Binding-site contacts:
Ligand atom N05 contacts residue VAL239 of chain 1.A at 3.7 Å.
Ligand atom O15 contacts residue ASP198 of chain 1.A at 3.8 Å.
Ligand atom C24 contacts residue ALA222 of chain 1.A at 3.9 Å (hydrophobic).
Ligand atom C16 contacts residue ALA238 of chain 1.A at 3.8 Å (hydrophobic).
Ligand atom O15 contacts residue GLY175 of chain 1.A at 3.5 Å.
Ligand atom O21 contacts residue SER220 of chain 1.A at 2.8 Å (h-bond).
Ligand atom C07 contacts residue VAL239 of chain 1.A at 3.9 Å (hydrophobic).
Ligand atom N05 contacts residue GLY175 of chain 1.A at 3.8 Å.
Ligand atom C02 contacts residue SER220 of chain 1.A at 3.9 Å.
Ligand atom C09 contacts residue ILE199 of chain 1.A at 4.0 Å (hydrophobic).
Ligand atom C04 contacts residue ILE174 of chain 1.A at 3.8 Å (hydrophobic).
Ligand atom N08 contacts residue VAL239 of chain 1.A at 3.8 Å.
Ligand atom O19 contacts residue ILE199 of chain 1.A at 3.8 Å.
Ligand atom N01 contacts residue LEU249 of chain 1.A at 3.8 Å.
Ligand atom O19 contacts residue ASP198 of chain 1.A at 2.7 Å (salt-bridge).
Ligand atom O18 contacts residue LYS203 of chain 1.A at 3.7 Å.
Ligand atom O18 contacts residue ASP198 of chain 1.A at 2.9 Å (salt-bridge).
Ligand atom O17 contacts residue GLY177 of chain 1.A at 3.9 Å.
Ligand atom C04 contacts residue LEU197 of chain 1.A at 3.8 Å (hydrophobic).
Ligand atom N05 contacts residue LEU197 of chain 1.A at 3.9 Å.
Ligand atom C23 contacts residue LEU249 of chain 1.A at 2.8 Å (hydrophobic).
Ligand atom N08 contacts residue ILE199 of chain 1.A at 3.9 Å.
Ligand atom C13 contacts residue ASP198 of chain 1.A at 3.7 Å.
Ligand atom C20 contacts residue SER220 of chain 1.A at 3.9 Å.
Ligand atom C14 contacts residue ASP198 of chain 1.A at 3.8 Å.
Ligand atom C16 contacts residue VAL239 of chain 1.A at 3.8 Å (hydrophobic).
Ligand atom C16 contacts residue LEU240 of chain 1.A at 3.5 Å (hydrophobic).
Ligand atom C04 contacts residue ASP198 of chain 1.A at 3.6 Å.
Ligand atom N03 contacts residue SER220 of chain 1.A at 2.7 Å (h-bond).
Ligand atom O15 contacts residue VAL239 of chain 1.A at 3.3 Å.
Ligand atom C11 contacts residue ASP198 of chain 1.A at 3.4 Å.
Ligand atom C09 contacts residue VAL239 of chain 1.A at 3.7 Å (hydrophobic).
Ligand atom C12 contacts residue ASP198 of chain 1.A at 3.6 Å.
Ligand atom O21 contacts residue ILE199 of chain 1.A at 3.9 Å.
Ligand atom C04 contacts residue SER220 of chain 1.A at 3.0 Å.
Ligand atom N10 contacts residue VAL239 of chain 1.A at 3.8 Å.
Ligand atom C06 contacts residue VAL239 of chain 1.A at 3.5 Å (hydrophobic).
Ligand atom N05 contacts residue ILE199 of chain 1.A at 3.9 Å.
Ligand atom N05 contacts residue ASP198 of chain 1.A at 3.5 Å.
Ligand atom N10 contacts residue ASP198 of chain 1.A at 4.0 Å.

Sequence of chain 1.A:
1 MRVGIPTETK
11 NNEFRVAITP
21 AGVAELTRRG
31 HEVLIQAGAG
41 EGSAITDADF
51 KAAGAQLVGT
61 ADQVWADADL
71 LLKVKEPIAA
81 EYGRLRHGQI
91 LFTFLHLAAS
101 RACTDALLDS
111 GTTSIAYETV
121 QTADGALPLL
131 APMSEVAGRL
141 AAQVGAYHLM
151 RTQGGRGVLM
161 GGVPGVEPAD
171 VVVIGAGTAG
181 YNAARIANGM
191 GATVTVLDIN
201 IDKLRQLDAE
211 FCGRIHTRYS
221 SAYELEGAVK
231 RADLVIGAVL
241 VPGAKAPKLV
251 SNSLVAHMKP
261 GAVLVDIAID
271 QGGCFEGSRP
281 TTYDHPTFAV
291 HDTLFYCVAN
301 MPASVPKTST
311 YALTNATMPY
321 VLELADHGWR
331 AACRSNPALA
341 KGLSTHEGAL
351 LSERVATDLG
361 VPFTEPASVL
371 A

This protein binds this small molecule.
Small molecule (SMILES): CC(C)C(=O)Nc1ncnc2c1ncn2[C@@H]1O[C@H](CO)[C@@H](O)[C@H]1O